Sequence of chain 2.B:
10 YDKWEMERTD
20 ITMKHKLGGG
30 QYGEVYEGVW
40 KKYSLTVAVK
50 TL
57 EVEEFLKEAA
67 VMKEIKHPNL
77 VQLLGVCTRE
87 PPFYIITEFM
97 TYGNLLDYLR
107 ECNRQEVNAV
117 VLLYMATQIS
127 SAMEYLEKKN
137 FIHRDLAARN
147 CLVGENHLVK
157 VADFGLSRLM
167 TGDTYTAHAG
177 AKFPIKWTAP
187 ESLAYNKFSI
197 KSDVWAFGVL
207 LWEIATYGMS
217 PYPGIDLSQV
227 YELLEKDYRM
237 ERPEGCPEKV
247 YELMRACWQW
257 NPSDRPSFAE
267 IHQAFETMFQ

A protein and the small-molecule ligand that binds it are described below.
Small molecule (SMILES): CNC(=O)c1cc(Oc2ccc(NC(=O)Nc3cc(C(C)(C)C)nn3-c3ccc4ncccc4c3)c(F)c2)ccn1

Binding-site contacts:
Ligand atom C22 contacts residue LEU148 of chain 2.B at 3.5 Å (hydrophobic).
Ligand atom C14 contacts residue GLU64 of chain 2.B at 3.7 Å.
Ligand atom C1 contacts residue GLU64 of chain 2.B at 3.7 Å.
Ligand atom O65 contacts residue ALA47 of chain 2.B at 3.7 Å.
Ligand atom N60 contacts residue ASP159 of chain 2.B at 3.5 Å (salt-bridge).
Ligand atom C22 contacts residue MET96 of chain 2.B at 3.5 Å (hydrophobic).
Ligand atom N56 contacts residue ASP159 of chain 2.B at 3.4 Å (salt-bridge).
Ligand atom C6 contacts residue ASP159 of chain 2.B at 3.3 Å.
Ligand atom N56 contacts residue MET68 of chain 2.B at 3.6 Å (h-bond).
Ligand atom C5 contacts residue GLU64 of chain 2.B at 3.4 Å.
Ligand atom C58 contacts residue GLU64 of chain 2.B at 3.6 Å.
Ligand atom C3 contacts residue GLU64 of chain 2.B at 3.6 Å.
Ligand atom C2 contacts residue GLU64 of chain 2.B at 3.7 Å.
Ligand atom C25 contacts residue ALA47 of chain 2.B at 3.6 Å (hydrophobic).
Ligand atom C27 contacts residue GLU94 of chain 2.B at 3.6 Å.
Ligand atom C27 contacts residue THR93 of chain 2.B at 3.4 Å.
Ligand atom F68 contacts residue GLU64 of chain 2.B at 3.1 Å.
Ligand atom O63 contacts residue VAL77 of chain 2.B at 3.2 Å.
Ligand atom F68 contacts residue LYS49 of chain 2.B at 3.5 Å.
Ligand atom C26 contacts residue ALA47 of chain 2.B at 3.4 Å (hydrophobic).
Ligand atom O72 contacts residue LEU26 of chain 2.B at 3.3 Å.
Ligand atom O63 contacts residue ALA158 of chain 2.B at 3.3 Å.
Ligand atom O63 contacts residue ASP159 of chain 2.B at 3.1 Å (salt-bridge).
Ligand atom C27 contacts residue LEU148 of chain 2.B at 3.6 Å (hydrophobic).
Ligand atom C4 contacts residue GLU64 of chain 2.B at 3.4 Å.
Ligand atom N56 contacts residue GLU64 of chain 2.B at 3.3 Å (salt-bridge).
Ligand atom C36 contacts residue PHE160 of chain 2.B at 3.6 Å (hydrophobic).
Ligand atom C58 contacts residue ASP159 of chain 2.B at 3.2 Å.
Ligand atom C47 contacts residue ASP159 of chain 2.B at 3.5 Å.
Ligand atom N60 contacts residue GLU64 of chain 2.B at 2.9 Å (salt-bridge).
Ligand atom C6 contacts residue GLU64 of chain 2.B at 3.5 Å.
Ligand atom C22 contacts residue GLU94 of chain 2.B at 3.3 Å.
Ligand atom C13 contacts residue GLU64 of chain 2.B at 3.5 Å.
Ligand atom C35 contacts residue PHE160 of chain 2.B at 3.3 Å (hydrophobic).
Ligand atom C76 contacts residue MET96 of chain 2.B at 3.1 Å (hydrophobic).
Ligand atom N23 contacts residue MET96 of chain 2.B at 3.2 Å (h-bond).
Ligand atom O65 contacts residue VAL34 of chain 2.B at 3.5 Å.
Ligand atom C27 contacts residue ALA47 of chain 2.B at 3.5 Å (hydrophobic).
Ligand atom N74 contacts residue MET96 of chain 2.B at 2.7 Å (h-bond).
Ligand atom O65 contacts residue PHE160 of chain 2.B at 3.6 Å.